Sequence of chain 1.A:
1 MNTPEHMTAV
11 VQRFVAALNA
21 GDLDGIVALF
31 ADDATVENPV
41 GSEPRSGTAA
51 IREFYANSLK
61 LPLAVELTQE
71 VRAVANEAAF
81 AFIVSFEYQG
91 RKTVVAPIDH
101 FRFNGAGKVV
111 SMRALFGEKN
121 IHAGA

Binding-site contacts:
Ligand atom O17 contacts residue ASP99 of chain 1.A at 2.7 Å (salt-bridge).
Ligand atom C12 contacts residue ALA114 of chain 1.A at 4.2 Å (hydrophobic).
Ligand atom O3 contacts residue VAL95 of chain 1.A at 3.8 Å.
Ligand atom C12 contacts residue PRO97 of chain 1.A at 4.0 Å (hydrophobic).
Ligand atom C7 contacts residue SER58 of chain 1.A at 4.3 Å.
Ligand atom C13 contacts residue ASN38 of chain 1.A at 4.1 Å.
Ligand atom C1 contacts residue VAL95 of chain 1.A at 3.5 Å (hydrophobic).
Ligand atom C15 contacts residue TYR55 of chain 1.A at 4.0 Å (hydrophobic).
Ligand atom C18 contacts residue PHE54 of chain 1.A at 3.8 Å (hydrophobic).
Ligand atom C12 contacts residue ASN38 of chain 1.A at 3.8 Å.
Ligand atom C11 contacts residue PHE116 of chain 1.A at 3.8 Å (hydrophobic).
Ligand atom C19 contacts residue PHE116 of chain 1.A at 4.1 Å (hydrophobic).
Ligand atom C16 contacts residue PHE14 of chain 1.A at 3.7 Å (hydrophobic).
Ligand atom C3 contacts residue PHE86 of chain 1.A at 4.1 Å (hydrophobic).
Ligand atom C15 contacts residue LEU18 of chain 1.A at 4.0 Å (hydrophobic).
Ligand atom C11 contacts residue ASN38 of chain 1.A at 3.3 Å.
Ligand atom C16 contacts residue TYR55 of chain 1.A at 3.8 Å (hydrophobic).
Ligand atom C19 contacts residue ASN38 of chain 1.A at 3.6 Å.
Ligand atom C11 contacts residue PRO97 of chain 1.A at 4.3 Å (hydrophobic).
Ligand atom C17 contacts residue ASP99 of chain 1.A at 3.8 Å.
Ligand atom C2 contacts residue PHE116 of chain 1.A at 3.8 Å (hydrophobic).
Ligand atom C7 contacts residue LEU63 of chain 1.A at 4.0 Å (hydrophobic).
Ligand atom C18 contacts residue MET112 of chain 1.A at 3.6 Å (hydrophobic).
Ligand atom C7 contacts residue VAL84 of chain 1.A at 4.2 Å (hydrophobic).
Ligand atom C16 contacts residue LEU18 of chain 1.A at 3.4 Å (hydrophobic).
Ligand atom O17 contacts residue PHE14 of chain 1.A at 3.6 Å.
Ligand atom C13 contacts residue MET112 of chain 1.A at 4.3 Å (hydrophobic).
Ligand atom C3 contacts residue VAL95 of chain 1.A at 3.9 Å (hydrophobic).
Ligand atom C2 contacts residue VAL95 of chain 1.A at 3.8 Å (hydrophobic).
Ligand atom C17 contacts residue PHE82 of chain 1.A at 4.2 Å (hydrophobic).
Ligand atom O17 contacts residue MET112 of chain 1.A at 3.4 Å.
Ligand atom O3 contacts residue PHE86 of chain 1.A at 3.4 Å.
Ligand atom C1 contacts residue PHE116 of chain 1.A at 3.6 Å (hydrophobic).
Ligand atom C5 contacts residue PHE86 of chain 1.A at 4.3 Å (hydrophobic).
Ligand atom C18 contacts residue ASN38 of chain 1.A at 3.1 Å.
Ligand atom C12 contacts residue PHE82 of chain 1.A at 4.1 Å (hydrophobic).
Ligand atom C4 contacts residue PHE86 of chain 1.A at 4.0 Å (hydrophobic).
Ligand atom O17 contacts residue PHE82 of chain 1.A at 3.5 Å.
Ligand atom C17 contacts residue PHE14 of chain 1.A at 4.1 Å (hydrophobic).
Ligand atom C17 contacts residue MET112 of chain 1.A at 3.8 Å (hydrophobic).

A small-molecule ligand and the protein it binds are described below.
Small molecule (SMILES): C[C@]12CCC(=O)C[C@@H]1CC[C@@H]1[C@@H]2CC[C@]2(C)C(=O)CC[C@@H]12